A protein and the small-molecule ligand that binds it are described below.
Small molecule (SMILES): CCCCCCCCCCC[C@@H](O)CC(=O)O[C@@H]1[C@H](O)[C@@H](CO[C@@H]2O[C@H](CO[C@]3(C(=O)O)C[C@@H](O[C@@H]4O[C@H]([C@@H](O)CO)[C@@H](O)[C@H](O[C@H]5O[C@H]([C@@H](O)CO)[C@@H](O)[C@H](O)[C@@H]5O)[C@@H]4O)[C@@H](O)[C@@H]([C@H](O)CO)O3)[C@@H](OP(=O)(O)O)[C@H](OC(=O)C[C@@H](CCCCCCCCCCC)OC(=O)CCCCCCCC)[C@H]2NC(=O)C[C@@H](CCCCCCCCCCC)OC(=O)CCCCCCC)O[C@H](OP(=O)(O)O)[C@H]1NC(=O)C[C@H](O)CCCCCC

Sequence of chain 1.A:
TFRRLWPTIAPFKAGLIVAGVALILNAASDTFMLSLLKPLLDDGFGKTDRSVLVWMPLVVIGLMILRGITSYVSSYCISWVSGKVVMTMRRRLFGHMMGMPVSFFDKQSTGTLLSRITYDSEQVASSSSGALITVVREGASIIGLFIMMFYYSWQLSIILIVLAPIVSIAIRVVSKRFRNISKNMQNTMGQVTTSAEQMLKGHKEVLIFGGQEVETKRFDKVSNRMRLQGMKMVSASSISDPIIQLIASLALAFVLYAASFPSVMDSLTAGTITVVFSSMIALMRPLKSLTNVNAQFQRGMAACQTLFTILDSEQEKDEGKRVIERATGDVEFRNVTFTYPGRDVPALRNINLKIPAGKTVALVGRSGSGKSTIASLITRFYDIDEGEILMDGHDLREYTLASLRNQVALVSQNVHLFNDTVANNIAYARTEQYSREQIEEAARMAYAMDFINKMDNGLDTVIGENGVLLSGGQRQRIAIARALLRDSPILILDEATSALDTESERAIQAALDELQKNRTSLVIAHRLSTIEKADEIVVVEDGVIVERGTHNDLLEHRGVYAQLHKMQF

Binding-site contacts:
Ligand atom C30 contacts residue ALA304 of chain 1.B at 3.1 Å (hydrophobic).
Ligand atom C86 contacts residue ASP52 of chain 1.B at 3.0 Å.
Ligand atom OAG contacts residue ARG307 of chain 1.A at 2.7 Å (salt-bridge).
Ligand atom OB1 contacts residue ARG307 of chain 1.A at 3.6 Å.
Ligand atom CBF contacts residue LEU59 of chain 1.A at 3.6 Å (hydrophobic).
Ligand atom CAS contacts residue ILE303 of chain 1.B at 3.7 Å (hydrophobic).
Ligand atom CA2 contacts residue MET86 of chain 1.B at 3.5 Å (hydrophobic).
Ligand atom C29 contacts residue ALA304 of chain 1.B at 3.3 Å (hydrophobic).
Ligand atom C30 contacts residue SER300 of chain 1.B at 3.7 Å.
Ligand atom CAR contacts residue ILE303 of chain 1.B at 3.4 Å (hydrophobic).
Ligand atom OB5 contacts residue ASP52 of chain 1.A at 3.0 Å (salt-bridge).
Ligand atom C31 contacts residue SER300 of chain 1.B at 3.3 Å.
Ligand atom O25 contacts residue ILE303 of chain 1.A at 3.8 Å.
Ligand atom C92 contacts residue PHE299 of chain 1.A at 3.2 Å (hydrophobic).
Ligand atom C34 contacts residue LEU59 of chain 1.B at 3.8 Å (hydrophobic).
Ligand atom CBB contacts residue LEU56 of chain 1.A at 3.8 Å (hydrophobic).
Ligand atom CAS contacts residue LEU274 of chain 1.B at 3.8 Å (hydrophobic).
Ligand atom O79 contacts residue ARG307 of chain 1.B at 3.4 Å (salt-bridge).
Ligand atom C90 contacts residue MET55 of chain 1.B at 3.7 Å (hydrophobic).
Ligand atom O01 contacts residue ARG307 of chain 1.A at 2.8 Å (salt-bridge).
Ligand atom C36 contacts residue PHE299 of chain 1.A at 3.8 Å (hydrophobic).
Ligand atom C33 contacts residue LEU56 of chain 1.B at 3.7 Å (hydrophobic).
Ligand atom OAA contacts residue ARG307 of chain 1.B at 3.5 Å (salt-bridge).
Ligand atom CAT contacts residue LEU274 of chain 1.B at 3.6 Å (hydrophobic).
Ligand atom C20 contacts residue LEU59 of chain 1.A at 2.9 Å (hydrophobic).
Ligand atom OAH contacts residue ASP263 of chain 1.B at 3.7 Å.
Ligand atom C33 contacts residue SER300 of chain 1.B at 3.2 Å.
Ligand atom CA9 contacts residue VAL189 of chain 1.A at 3.8 Å (hydrophobic).
Ligand atom O25 contacts residue ALA304 of chain 1.A at 3.5 Å.
Ligand atom CAT contacts residue ILE303 of chain 1.B at 3.7 Å (hydrophobic).
Ligand atom CBD contacts residue LEU59 of chain 1.A at 3.8 Å (hydrophobic).
Ligand atom C88 contacts residue MET55 of chain 1.B at 3.3 Å (hydrophobic).
Ligand atom C85 contacts residue ASP52 of chain 1.B at 3.3 Å.
Ligand atom C35 contacts residue LEU59 of chain 1.B at 3.8 Å (hydrophobic).
Ligand atom O75 contacts residue ARG89 of chain 1.B at 3.3 Å (salt-bridge).
Ligand atom O98 contacts residue ASP52 of chain 1.B at 3.0 Å (salt-bridge).
Ligand atom C84 contacts residue ASP52 of chain 1.B at 3.6 Å.
Ligand atom CBA contacts residue ILE303 of chain 1.B at 3.6 Å (hydrophobic).
Ligand atom CBG contacts residue LEU62 of chain 1.A at 3.4 Å (hydrophobic).
Ligand atom C19 contacts residue LEU59 of chain 1.A at 3.3 Å (hydrophobic).

Sequence of chain 1.B:
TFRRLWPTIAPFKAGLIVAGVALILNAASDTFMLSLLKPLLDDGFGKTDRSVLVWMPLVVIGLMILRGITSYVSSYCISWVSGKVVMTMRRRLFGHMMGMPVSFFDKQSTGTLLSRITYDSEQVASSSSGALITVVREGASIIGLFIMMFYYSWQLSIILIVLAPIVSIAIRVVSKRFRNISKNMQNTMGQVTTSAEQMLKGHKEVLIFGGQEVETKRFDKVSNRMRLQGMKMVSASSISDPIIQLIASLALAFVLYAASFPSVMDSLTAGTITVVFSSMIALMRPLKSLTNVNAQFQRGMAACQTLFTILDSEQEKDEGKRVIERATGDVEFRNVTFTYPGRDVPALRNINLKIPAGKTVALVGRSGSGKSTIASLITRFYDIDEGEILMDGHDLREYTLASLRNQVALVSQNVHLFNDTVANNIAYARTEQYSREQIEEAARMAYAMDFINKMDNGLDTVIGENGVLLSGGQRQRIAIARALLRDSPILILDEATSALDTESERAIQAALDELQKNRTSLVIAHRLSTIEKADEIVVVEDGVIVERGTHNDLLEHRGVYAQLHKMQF